The small molecule below binds the protein below.
Small molecule (SMILES): Cc1cn([C@H]2C[C@H](O[P](=O)(O)OC[C@H]3O[C@@H](n4cnc5c(N)ncnc54)C[C@@H]3O[P](=O)(O)OC[C@H]3O[C@@H](n4ccc(N)nc4=O)C[C@@H]3O[P](=O)(O)OC[C@H]3O[C@@H](n4c(=O)[nH]c5c(=O)[nH]c(N)nc54)C[C@@H]3O)[C@@H](CO[P](=O)(O)O[C@H]3C[C@H](n4cnc5c(=O)nc(N)[nH]c54)O[C@@H]3CO[P](=O)(O)O[C@H]3C[C@H](n4cnc5c(N)ncnc54)O[C@@H]3CO[P](=O)(O)O[C@H]3C[C@H](n4ccc(N)nc4=O)O[C@@H]3CO)O2)c(=O)[nH]c1=O

Sequence of chain 1.A:
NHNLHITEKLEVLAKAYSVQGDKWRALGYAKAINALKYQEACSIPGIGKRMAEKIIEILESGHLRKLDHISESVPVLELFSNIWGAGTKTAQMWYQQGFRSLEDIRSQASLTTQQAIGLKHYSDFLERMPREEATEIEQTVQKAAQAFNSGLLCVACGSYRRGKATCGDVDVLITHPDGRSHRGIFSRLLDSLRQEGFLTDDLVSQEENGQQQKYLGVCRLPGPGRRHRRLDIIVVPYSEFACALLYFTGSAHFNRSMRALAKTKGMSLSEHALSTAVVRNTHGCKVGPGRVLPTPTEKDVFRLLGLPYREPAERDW

Binding-site contacts:
Ligand atom C8 contacts residue ASN263 of chain 1.A at 3.5 Å.
Ligand atom C2' contacts residue TYR255 of chain 1.A at 3.4 Å (hydrophobic).
Ligand atom OP1 contacts residue GLY93 of chain 1.A at 2.8 Å (h-bond).
Ligand atom C2' contacts residue TYR255 of chain 1.A at 3.5 Å (hydrophobic).
Ligand atom O3' contacts residue THR257 of chain 1.A at 3.4 Å (h-bond).
Ligand atom O8 contacts residue TYR255 of chain 1.A at 3.2 Å.
Ligand atom OP1 contacts residue THR98 of chain 1.A at 2.7 Å (h-bond).
Ligand atom OP1 contacts residue GLY95 of chain 1.A at 2.8 Å (h-bond).
Ligand atom O3' contacts residue PHE256 of chain 1.A at 3.2 Å (h-bond).
Ligand atom O3' contacts residue GLY166 of chain 1.A at 3.5 Å.
Ligand atom C1' contacts residue TYR255 of chain 1.A at 3.4 Å (hydrophobic).
Ligand atom OP1 contacts residue NA1 of chain 1.E at 2.8 Å (h-bond).
Ligand atom O5' contacts residue LYS97 of chain 1.A at 3.5 Å.
Ligand atom O3' contacts residue GLY93 of chain 1.A at 3.4 Å.
Ligand atom O8 contacts residue ASN263 of chain 1.A at 2.9 Å (h-bond).
Ligand atom O3' contacts residue GLY258 of chain 1.A at 3.6 Å (h-bond).
Ligand atom OP1 contacts residue LYS97 of chain 1.A at 3.5 Å (salt-bridge).
Ligand atom OP1 contacts residue ASP179 of chain 1.A at 2.7 Å (salt-bridge).
Ligand atom O2 contacts residue TYR255 of chain 1.A at 3.0 Å (h-bond).
Ligand atom O3' contacts residue CIT1 of chain 1.G at 2.9 Å (h-bond).
Ligand atom C5' contacts residue GLY93 of chain 1.A at 3.5 Å.
Ligand atom O3' contacts residue ASP240 of chain 1.A at 3.2 Å (salt-bridge).
Ligand atom OP1 contacts residue CIT1 of chain 1.G at 3.3 Å (h-bond).
Ligand atom OP1 contacts residue ALA94 of chain 1.A at 3.2 Å (h-bond).
Ligand atom OP1 contacts residue ARG238 of chain 1.A at 3.0 Å (salt-bridge).
Ligand atom OP1 contacts residue ASP177 of chain 1.A at 2.7 Å (salt-bridge).
Ligand atom OP2 contacts residue LYS97 of chain 1.A at 3.0 Å (salt-bridge).
Ligand atom C1' contacts residue ASN263 of chain 1.A at 3.6 Å.
Ligand atom O3' contacts residue TRP92 of chain 1.A at 3.1 Å.
Ligand atom C1' contacts residue TYR255 of chain 1.A at 3.2 Å (hydrophobic).
Ligand atom OP1 contacts residue TRP92 of chain 1.A at 2.7 Å (h-bond).
Ligand atom P contacts residue TRP92 of chain 1.A at 3.5 Å.
Ligand atom OP1 contacts residue MG1 of chain 1.F at 2.3 Å.
Ligand atom C4' contacts residue TRP92 of chain 1.A at 3.5 Å (hydrophobic).
Ligand atom C4' contacts residue GLY93 of chain 1.A at 3.5 Å.
Ligand atom O5' contacts residue GLY95 of chain 1.A at 3.4 Å (h-bond).
Ligand atom P contacts residue MG1 of chain 1.F at 3.4 Å.
Ligand atom C5' contacts residue GLY95 of chain 1.A at 3.6 Å.
Ligand atom C4' contacts residue PHE256 of chain 1.A at 3.4 Å (hydrophobic).
Ligand atom OP2 contacts residue THR96 of chain 1.A at 3.4 Å (h-bond).